Binding-site contacts:
Ligand atom C37 contacts residue ALA276 of chain 1.A at 4.3 Å (hydrophobic).
Ligand atom C40 contacts residue ALA276 of chain 1.A at 4.3 Å (hydrophobic).
Ligand atom C27 contacts residue TRP272 of chain 1.A at 4.1 Å (hydrophobic).
Ligand atom C21 contacts residue TRP272 of chain 1.A at 4.5 Å (hydrophobic).
Ligand atom C0 contacts residue VAL268 of chain 1.A at 4.3 Å (hydrophobic).
Ligand atom O34 contacts residue LEU17 of chain 1.A at 4.4 Å.
Ligand atom O34 contacts residue VAL21 of chain 1.A at 3.3 Å.
Ligand atom C12 contacts residue VAL72 of chain 1.A at 4.5 Å (hydrophobic).
Ligand atom O49 contacts residue ALA276 of chain 1.A at 3.5 Å.
Ligand atom C15 contacts residue TRP272 of chain 1.A at 4.2 Å (hydrophobic).
Ligand atom C9 contacts residue VAL72 of chain 1.A at 4.2 Å (hydrophobic).
Ligand atom O53 contacts residue LEU273 of chain 1.A at 4.5 Å.
Ligand atom O63 contacts residue TRP272 of chain 1.A at 3.9 Å.
Ligand atom C9 contacts residue VAL268 of chain 1.A at 3.7 Å (hydrophobic).
Ligand atom C60 contacts residue TRP272 of chain 1.A at 4.4 Å (hydrophobic).
Ligand atom C9 contacts residue TRP272 of chain 1.A at 3.9 Å (hydrophobic).
Ligand atom C0 contacts residue VAL72 of chain 1.A at 3.8 Å (hydrophobic).
Ligand atom C0 contacts residue Y001 of chain 1.J at 3.9 Å.
Ligand atom C18 contacts residue TRP272 of chain 1.A at 4.1 Å (hydrophobic).
Ligand atom C1 contacts residue VAL268 of chain 1.A at 3.9 Å (hydrophobic).
Ligand atom O63 contacts residue ALA269 of chain 1.A at 4.0 Å.
Ligand atom O49 contacts residue LEU273 of chain 1.A at 4.3 Å.
Ligand atom O63 contacts residue LEU273 of chain 1.A at 4.5 Å.

This protein binds this small molecule.
Small molecule (SMILES): CCCCCCCCCC(=O)N(CCO)C[C@@H](O)[C@@H](O)[C@@H](O)[C@@H](O)CO

Sequence of chain 1.A:
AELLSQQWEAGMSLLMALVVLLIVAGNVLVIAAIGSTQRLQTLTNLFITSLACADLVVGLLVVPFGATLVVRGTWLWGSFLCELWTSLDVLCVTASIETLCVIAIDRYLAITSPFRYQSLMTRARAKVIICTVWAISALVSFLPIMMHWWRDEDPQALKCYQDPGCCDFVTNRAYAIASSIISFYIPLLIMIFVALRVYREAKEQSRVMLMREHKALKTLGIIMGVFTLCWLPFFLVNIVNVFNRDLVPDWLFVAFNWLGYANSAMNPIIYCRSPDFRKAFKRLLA